Sequence of chain 1.P:
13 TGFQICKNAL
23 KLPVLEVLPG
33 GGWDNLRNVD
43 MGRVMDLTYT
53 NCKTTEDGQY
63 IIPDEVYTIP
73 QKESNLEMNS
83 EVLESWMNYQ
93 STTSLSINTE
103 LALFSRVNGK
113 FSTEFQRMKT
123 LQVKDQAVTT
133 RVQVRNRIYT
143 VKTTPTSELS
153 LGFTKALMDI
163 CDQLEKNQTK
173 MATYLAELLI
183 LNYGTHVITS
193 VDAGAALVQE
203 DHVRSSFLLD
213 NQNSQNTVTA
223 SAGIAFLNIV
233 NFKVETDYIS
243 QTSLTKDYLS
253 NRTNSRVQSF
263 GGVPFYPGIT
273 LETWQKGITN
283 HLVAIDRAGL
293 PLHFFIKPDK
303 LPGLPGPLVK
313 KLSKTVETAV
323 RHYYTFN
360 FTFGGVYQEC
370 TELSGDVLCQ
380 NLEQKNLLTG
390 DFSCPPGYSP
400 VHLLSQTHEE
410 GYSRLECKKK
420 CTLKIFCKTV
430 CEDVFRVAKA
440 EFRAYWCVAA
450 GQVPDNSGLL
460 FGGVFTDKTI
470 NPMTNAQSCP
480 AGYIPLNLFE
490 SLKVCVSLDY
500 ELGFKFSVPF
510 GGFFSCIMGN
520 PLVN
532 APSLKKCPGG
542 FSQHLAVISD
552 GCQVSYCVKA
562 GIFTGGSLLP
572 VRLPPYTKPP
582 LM

Binding-site contacts:
Ligand atom C51 contacts residue LEU414 of chain 1.P at 3.7 Å (hydrophobic).
Ligand atom C3 contacts residue TYR250 of chain 1.P at 3.5 Å (hydrophobic).
Ligand atom O1 contacts residue TYR411 of chain 1.P at 4.4 Å.
Ligand atom C5 contacts residue GLY410 of chain 1.P at 3.8 Å.
Ligand atom C42 contacts residue MET89 of chain 1.P at 3.9 Å (hydrophobic).
Ligand atom O10 contacts residue SER412 of chain 1.P at 3.8 Å.
Ligand atom C42 contacts residue LEU414 of chain 1.P at 4.4 Å (hydrophobic).
Ligand atom C5 contacts residue TYR411 of chain 1.P at 4.3 Å (hydrophobic).
Ligand atom C10 contacts residue SER412 of chain 1.P at 4.2 Å.
Ligand atom O3 contacts residue TYR250 of chain 1.P at 2.2 Å (h-bond).
Ligand atom O4 contacts residue TYR411 of chain 1.P at 4.1 Å.
Ligand atom C4 contacts residue TYR250 of chain 1.P at 4.4 Å (hydrophobic).
Ligand atom C4 contacts residue GLY410 of chain 1.P at 3.6 Å.
Ligand atom O4 contacts residue PHE434 of chain 1.P at 4.1 Å.
Ligand atom C1 contacts residue TYR250 of chain 1.P at 3.7 Å (hydrophobic).
Ligand atom O4 contacts residue GLY410 of chain 1.P at 2.5 Å (h-bond).
Ligand atom C62 contacts residue LEU414 of chain 1.P at 3.8 Å (hydrophobic).
Ligand atom C3 contacts residue GLY410 of chain 1.P at 4.3 Å.
Ligand atom O6 contacts residue SER412 of chain 1.P at 3.0 Å (h-bond).
Ligand atom O2 contacts residue GLY410 of chain 1.P at 3.1 Å (h-bond).
Ligand atom C6 contacts residue PHE434 of chain 1.P at 4.0 Å (hydrophobic).
Ligand atom C52 contacts residue LEU414 of chain 1.P at 4.0 Å (hydrophobic).
Ligand atom O50 contacts residue TYR411 of chain 1.P at 3.6 Å.
Ligand atom C32 contacts residue MET89 of chain 1.P at 3.5 Å (hydrophobic).
Ligand atom C6 contacts residue SER412 of chain 1.P at 3.7 Å.
Ligand atom C60 contacts residue SER412 of chain 1.P at 3.3 Å.
Ligand atom C51 contacts residue ARG413 of chain 1.P at 4.0 Å.
Ligand atom C2 contacts residue GLY410 of chain 1.P at 4.2 Å.
Ligand atom C12 contacts residue LEU414 of chain 1.P at 3.4 Å (hydrophobic).
Ligand atom C61 contacts residue LEU414 of chain 1.P at 4.1 Å (hydrophobic).
Ligand atom O1 contacts residue GLY410 of chain 1.P at 4.2 Å.
Ligand atom O2 contacts residue GLU409 of chain 1.P at 3.5 Å (salt-bridge).
Ligand atom C32 contacts residue LEU414 of chain 1.P at 3.8 Å (hydrophobic).
Ligand atom O5 contacts residue TYR250 of chain 1.P at 3.5 Å (h-bond).
Ligand atom C2 contacts residue TYR250 of chain 1.P at 3.9 Å (hydrophobic).
Ligand atom C21 contacts residue SER412 of chain 1.P at 4.3 Å.
Ligand atom O60 contacts residue SER412 of chain 1.P at 4.3 Å.
Ligand atom O50 contacts residue SER412 of chain 1.P at 3.5 Å (h-bond).
Ligand atom C50 contacts residue SER412 of chain 1.P at 3.5 Å.
Ligand atom C50 contacts residue TYR411 of chain 1.P at 4.0 Å (hydrophobic).

A protein and the small-molecule ligand that binds it are described below.
Small molecule (SMILES): OC[C@H]1O[C@H](O[C@H]2[C@H](O)[C@@H](O)[C@H](OCCCCCCC3CCCCC3)O[C@@H]2CO)[C@H](O)[C@@H](O)[C@@H]1O